Binding-site contacts:
Ligand atom C2' contacts residue CYS49 of chain 3.A at 2.8 Å (hydrophobic).
Ligand atom C2 contacts residue HIS53 of chain 3.A at 4.4 Å.
Ligand atom C6 contacts residue HIS52 of chain 3.A at 3.6 Å.
Ligand atom C4' contacts residue CYS49 of chain 3.A at 4.5 Å (hydrophobic).
Ligand atom O2S contacts residue HIS56 of chain 3.A at 4.4 Å.
Ligand atom C7 contacts residue HIS52 of chain 3.A at 3.6 Å.
Ligand atom C3 contacts residue HIS53 of chain 3.A at 4.0 Å.
Ligand atom O3S contacts residue HIS56 of chain 3.A at 3.4 Å.
Ligand atom C1' contacts residue CYS49 of chain 3.A at 1.8 Å (hydrophobic).
Ligand atom C5' contacts residue CYS49 of chain 3.A at 3.8 Å (hydrophobic).
Ligand atom C6 contacts residue HIS53 of chain 3.A at 3.8 Å.
Ligand atom C5' contacts residue HIS53 of chain 3.A at 4.2 Å.
Ligand atom O2' contacts residue HIS52 of chain 3.A at 2.7 Å (h-bond).
Ligand atom N3' contacts residue CYS49 of chain 3.A at 3.1 Å (h-bond).
Ligand atom C2' contacts residue HIS52 of chain 3.A at 3.9 Å.
Ligand atom C4 contacts residue HIS53 of chain 3.A at 3.5 Å.
Ligand atom C1 contacts residue HIS53 of chain 3.A at 4.4 Å.
Ligand atom C7 contacts residue HIS56 of chain 3.A at 3.8 Å.
Ligand atom C5 contacts residue HIS53 of chain 3.A at 3.7 Å.
Ligand atom C7 contacts residue HIS53 of chain 3.A at 4.2 Å.
Ligand atom C8 contacts residue HIS56 of chain 3.A at 3.9 Å.
Ligand atom C10 contacts residue HIS53 of chain 3.A at 3.4 Å.
Ligand atom O2' contacts residue CYS49 of chain 3.A at 3.9 Å.
Ligand atom C9 contacts residue HIS53 of chain 3.A at 4.0 Å.
Ligand atom N6' contacts residue HIS53 of chain 3.A at 3.8 Å.

Sequence of chain 3.A:
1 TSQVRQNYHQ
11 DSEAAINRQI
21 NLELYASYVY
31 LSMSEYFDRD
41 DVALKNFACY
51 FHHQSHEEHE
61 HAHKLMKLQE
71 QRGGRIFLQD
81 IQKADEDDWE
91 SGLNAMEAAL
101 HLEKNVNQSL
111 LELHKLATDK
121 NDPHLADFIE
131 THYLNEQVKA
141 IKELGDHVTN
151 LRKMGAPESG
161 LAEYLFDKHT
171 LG

A protein and the small-molecule ligand that binds it are described below.
Small molecule (SMILES): CC(=O)NCCNc1cccc2c(S(=O)(=O)O)cccc12